Binding-site contacts:
Ligand atom C11 contacts residue PHE250 of chain 1.D at 3.8 Å (hydrophobic).
Ligand atom N28 contacts residue MET267 of chain 1.D at 3.7 Å.
Ligand atom C32 contacts residue PRO266 of chain 1.D at 3.7 Å (hydrophobic).
Ligand atom C23 contacts residue GLN280 of chain 1.D at 3.4 Å.
Ligand atom C23 contacts residue TYR247 of chain 1.D at 3.6 Å (hydrophobic).
Ligand atom N30 contacts residue GLY279 of chain 1.D at 3.2 Å.
Ligand atom C27 contacts residue MET267 of chain 1.D at 3.7 Å (hydrophobic).
Ligand atom N26 contacts residue TYR247 of chain 1.D at 2.7 Å (h-bond).
Ligand atom C03 contacts residue ILE246 of chain 1.D at 3.8 Å (hydrophobic).
Ligand atom C25 contacts residue MET267 of chain 1.D at 3.6 Å (hydrophobic).
Ligand atom C24 contacts residue GLN280 of chain 1.D at 3.8 Å.
Ligand atom N01 contacts residue GLN280 of chain 1.D at 3.1 Å (h-bond).
Ligand atom N28 contacts residue GLY279 of chain 1.D at 3.7 Å.
Ligand atom C22 contacts residue ILE246 of chain 1.D at 3.5 Å (hydrophobic).
Ligand atom C22 contacts residue GLN280 of chain 1.D at 3.8 Å.
Ligand atom C22 contacts residue SER231 of chain 1.D at 3.6 Å.
Ligand atom N26 contacts residue GLY279 of chain 1.D at 3.8 Å.
Ligand atom N29 contacts residue MET267 of chain 1.D at 3.6 Å.
Ligand atom C33 contacts residue GLU275 of chain 1.D at 3.7 Å.
Ligand atom C10 contacts residue LEU189 of chain 1.D at 3.7 Å (hydrophobic).
Ligand atom N16 contacts residue LEU189 of chain 1.D at 3.8 Å.
Ligand atom C27 contacts residue GLY279 of chain 1.D at 3.5 Å.
Ligand atom C31 contacts residue MET267 of chain 1.D at 3.6 Å (hydrophobic).
Ligand atom C04 contacts residue GLN280 of chain 1.D at 3.7 Å.
Ligand atom N09 contacts residue PHE283 of chain 1.D at 3.8 Å.
Ligand atom N09 contacts residue PHE250 of chain 1.D at 3.5 Å.
Ligand atom N07 contacts residue PHE283 of chain 1.D at 3.5 Å.
Ligand atom C03 contacts residue PHE283 of chain 1.D at 3.7 Å (hydrophobic).
Ligand atom C27 contacts residue TYR247 of chain 1.D at 3.7 Å (hydrophobic).
Ligand atom C02 contacts residue ILE246 of chain 1.D at 3.6 Å (hydrophobic).
Ligand atom N26 contacts residue MET267 of chain 1.D at 3.7 Å.
Ligand atom C25 contacts residue TYR247 of chain 1.D at 3.7 Å (hydrophobic).
Ligand atom C34 contacts residue TYR247 of chain 1.D at 3.3 Å (hydrophobic).
Ligand atom C08 contacts residue PHE283 of chain 1.D at 3.8 Å (hydrophobic).
Ligand atom C24 contacts residue PHE283 of chain 1.D at 3.5 Å (hydrophobic).
Ligand atom C22 contacts residue VAL232 of chain 1.D at 3.7 Å (hydrophobic).
Ligand atom N29 contacts residue GLY279 of chain 1.D at 3.8 Å.
Ligand atom C19 contacts residue ALA190 of chain 1.D at 3.8 Å (hydrophobic).
Ligand atom C06 contacts residue PHE283 of chain 1.D at 3.5 Å (hydrophobic).
Ligand atom C18 contacts residue ALA190 of chain 1.D at 3.7 Å (hydrophobic).

A protein and the small-molecule ligand that binds it are described below.
Small molecule (SMILES): Cc1cc2nc(CCc3nc(N4CCCC4)n(C)n3)nn2c(CCc2nc(N3CCCC3)n(C)n2)n1

Sequence of chain 1.D:
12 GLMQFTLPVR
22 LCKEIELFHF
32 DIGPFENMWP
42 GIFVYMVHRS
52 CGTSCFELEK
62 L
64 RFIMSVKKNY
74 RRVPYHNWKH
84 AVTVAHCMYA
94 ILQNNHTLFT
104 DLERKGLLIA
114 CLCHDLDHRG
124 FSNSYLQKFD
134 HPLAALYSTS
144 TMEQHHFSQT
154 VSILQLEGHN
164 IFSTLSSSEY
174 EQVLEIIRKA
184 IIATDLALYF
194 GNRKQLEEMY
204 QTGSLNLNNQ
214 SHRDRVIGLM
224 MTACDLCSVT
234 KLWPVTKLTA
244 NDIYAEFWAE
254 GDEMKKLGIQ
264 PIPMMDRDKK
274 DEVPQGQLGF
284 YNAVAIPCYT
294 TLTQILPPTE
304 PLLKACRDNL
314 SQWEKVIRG